Sequence of chain 1.C:
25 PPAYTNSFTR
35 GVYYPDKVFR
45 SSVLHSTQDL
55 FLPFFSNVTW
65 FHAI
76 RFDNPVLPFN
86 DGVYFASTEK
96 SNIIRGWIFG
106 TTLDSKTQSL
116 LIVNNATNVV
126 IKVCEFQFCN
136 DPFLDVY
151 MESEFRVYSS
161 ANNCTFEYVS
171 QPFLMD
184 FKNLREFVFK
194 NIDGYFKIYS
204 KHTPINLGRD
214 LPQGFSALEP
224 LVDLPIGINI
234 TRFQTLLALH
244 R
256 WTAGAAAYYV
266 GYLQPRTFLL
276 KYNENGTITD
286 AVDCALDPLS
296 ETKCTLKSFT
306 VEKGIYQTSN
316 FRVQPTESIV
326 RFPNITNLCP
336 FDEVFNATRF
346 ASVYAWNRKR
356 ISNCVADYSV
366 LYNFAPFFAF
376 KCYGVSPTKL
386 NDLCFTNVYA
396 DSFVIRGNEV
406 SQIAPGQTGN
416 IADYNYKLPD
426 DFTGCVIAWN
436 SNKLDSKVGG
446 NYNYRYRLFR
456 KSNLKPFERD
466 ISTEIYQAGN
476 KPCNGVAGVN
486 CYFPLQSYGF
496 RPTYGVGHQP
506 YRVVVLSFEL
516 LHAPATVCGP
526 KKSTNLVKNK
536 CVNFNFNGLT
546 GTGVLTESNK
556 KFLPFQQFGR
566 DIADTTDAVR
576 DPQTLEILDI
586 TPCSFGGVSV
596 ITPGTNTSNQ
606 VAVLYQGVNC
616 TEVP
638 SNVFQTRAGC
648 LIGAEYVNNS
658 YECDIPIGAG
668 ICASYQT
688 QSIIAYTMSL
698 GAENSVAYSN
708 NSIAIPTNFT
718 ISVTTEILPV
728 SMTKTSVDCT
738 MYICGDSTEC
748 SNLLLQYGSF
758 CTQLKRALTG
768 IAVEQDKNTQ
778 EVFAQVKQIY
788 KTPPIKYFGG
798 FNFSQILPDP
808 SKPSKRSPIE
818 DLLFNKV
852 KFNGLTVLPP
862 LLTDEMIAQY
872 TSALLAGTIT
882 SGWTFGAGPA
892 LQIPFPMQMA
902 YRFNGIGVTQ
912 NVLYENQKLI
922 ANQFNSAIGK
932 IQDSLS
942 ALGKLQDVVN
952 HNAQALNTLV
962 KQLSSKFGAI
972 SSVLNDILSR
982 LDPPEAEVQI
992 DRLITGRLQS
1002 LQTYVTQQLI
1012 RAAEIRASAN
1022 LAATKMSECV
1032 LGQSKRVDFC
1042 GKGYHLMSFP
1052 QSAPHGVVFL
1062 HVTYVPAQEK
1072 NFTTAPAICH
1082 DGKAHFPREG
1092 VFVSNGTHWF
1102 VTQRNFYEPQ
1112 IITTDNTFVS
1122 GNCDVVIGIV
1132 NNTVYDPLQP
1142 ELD

This protein binds this small molecule.
Small molecule (SMILES): CC(=O)N[C@H]1[C@H](O[C@H]2[C@H](O)[C@@H](NC(C)=O)CO[C@@H]2CO)O[C@H](CO)[C@@H](O)[C@@H]1O

Binding-site contacts:
Ligand atom C2 contacts residue ASN1132 of chain 1.C at 2.4 Å.
Ligand atom O5 contacts residue ASN1132 of chain 1.C at 2.4 Å (h-bond).
Ligand atom C1 contacts residue ASN1132 of chain 1.C at 1.4 Å.
Ligand atom C7 contacts residue ASN1132 of chain 1.C at 3.5 Å.
Ligand atom C5 contacts residue ASN1132 of chain 1.C at 3.6 Å.
Ligand atom O7 contacts residue ASN1132 of chain 1.C at 3.8 Å.
Ligand atom C4 contacts residue ASN1132 of chain 1.C at 4.2 Å.
Ligand atom C3 contacts residue ASN1132 of chain 1.C at 3.8 Å.
Ligand atom N2 contacts residue ASN1132 of chain 1.C at 2.9 Å (h-bond).